This small molecule binds to this protein.
Small molecule (SMILES): NCCCC(=O)O

Binding-site contacts:
Ligand atom C contacts residue MET140 of chain 1.E at 4.1 Å (hydrophobic).
Ligand atom CG contacts residue THR233 of chain 1.C at 4.1 Å.
Ligand atom C contacts residue THR233 of chain 1.C at 4.3 Å.
Ligand atom C contacts residue TYR186 of chain 1.C at 4.1 Å (hydrophobic).
Ligand atom C contacts residue TYR87 of chain 1.E at 3.9 Å (hydrophobic).
Ligand atom OXT contacts residue GLN89 of chain 1.E at 4.0 Å.
Ligand atom N contacts residue PHE126 of chain 1.C at 4.1 Å.
Ligand atom OXT contacts residue MET140 of chain 1.E at 3.4 Å.
Ligand atom CD contacts residue TYR87 of chain 1.E at 3.6 Å (hydrophobic).
Ligand atom OXT contacts residue TYR87 of chain 1.E at 4.2 Å.
Ligand atom O contacts residue TYR186 of chain 1.C at 3.2 Å.
Ligand atom CD contacts residue SER231 of chain 1.C at 3.7 Å.
Ligand atom CB contacts residue TYR236 of chain 1.C at 4.3 Å (hydrophobic).
Ligand atom CD contacts residue TYR236 of chain 1.C at 4.1 Å (hydrophobic).
Ligand atom O contacts residue TYR87 of chain 1.E at 3.2 Å.
Ligand atom OXT contacts residue THR233 of chain 1.C at 3.5 Å (h-bond).
Ligand atom N contacts residue TYR87 of chain 1.E at 3.1 Å (h-bond).
Ligand atom CB contacts residue TYR87 of chain 1.E at 4.1 Å (hydrophobic).
Ligand atom CB contacts residue TYR186 of chain 1.C at 3.3 Å (hydrophobic).
Ligand atom CG contacts residue TYR186 of chain 1.C at 3.3 Å (hydrophobic).
Ligand atom CG contacts residue TYR236 of chain 1.C at 4.3 Å (hydrophobic).
Ligand atom CG contacts residue MET140 of chain 1.E at 3.9 Å (hydrophobic).

Sequence of chain 1.E:
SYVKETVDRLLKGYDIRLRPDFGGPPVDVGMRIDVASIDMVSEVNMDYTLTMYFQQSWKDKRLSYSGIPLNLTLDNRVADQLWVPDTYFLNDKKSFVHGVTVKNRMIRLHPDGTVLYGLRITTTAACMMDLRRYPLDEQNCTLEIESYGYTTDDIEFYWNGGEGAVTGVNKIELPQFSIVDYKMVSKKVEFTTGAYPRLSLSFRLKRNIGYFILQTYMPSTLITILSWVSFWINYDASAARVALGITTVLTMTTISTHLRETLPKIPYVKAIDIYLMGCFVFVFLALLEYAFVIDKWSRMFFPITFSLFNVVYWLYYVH

Sequence of chain 1.C:
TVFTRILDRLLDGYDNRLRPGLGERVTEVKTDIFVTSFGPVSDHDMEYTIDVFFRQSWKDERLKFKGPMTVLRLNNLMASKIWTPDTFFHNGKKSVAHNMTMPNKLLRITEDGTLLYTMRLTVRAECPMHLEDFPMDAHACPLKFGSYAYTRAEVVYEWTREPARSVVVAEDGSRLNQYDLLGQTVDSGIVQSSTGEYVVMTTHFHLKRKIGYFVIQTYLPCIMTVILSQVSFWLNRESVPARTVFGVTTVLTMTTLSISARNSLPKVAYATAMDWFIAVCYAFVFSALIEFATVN